This protein binds this small molecule.
Small molecule (SMILES): NCC(=O)O

Binding-site contacts:
Ligand atom C contacts residue HIS62 of chain 2.D at 3.9 Å.
Ligand atom N contacts residue HIS62 of chain 2.D at 3.2 Å (h-bond).
Ligand atom OXT contacts residue GLN63 of chain 2.D at 3.5 Å (h-bond).
Ligand atom C contacts residue TYR64 of chain 2.D at 4.3 Å (hydrophobic).
Ligand atom CA contacts residue TYR64 of chain 2.D at 4.3 Å (hydrophobic).
Ligand atom OXT contacts residue TYR64 of chain 2.D at 3.4 Å (h-bond).
Ligand atom CA contacts residue HIS62 of chain 2.D at 3.7 Å.
Ligand atom O contacts residue HIS62 of chain 2.D at 3.7 Å.
Ligand atom O contacts residue GLN63 of chain 2.D at 3.5 Å (h-bond).
Ligand atom O contacts residue GLY61 of chain 2.D at 4.3 Å.
Ligand atom C contacts residue GLN63 of chain 2.D at 3.9 Å.
Ligand atom OXT contacts residue HIS62 of chain 2.D at 4.0 Å.

Sequence of chain 2.D:
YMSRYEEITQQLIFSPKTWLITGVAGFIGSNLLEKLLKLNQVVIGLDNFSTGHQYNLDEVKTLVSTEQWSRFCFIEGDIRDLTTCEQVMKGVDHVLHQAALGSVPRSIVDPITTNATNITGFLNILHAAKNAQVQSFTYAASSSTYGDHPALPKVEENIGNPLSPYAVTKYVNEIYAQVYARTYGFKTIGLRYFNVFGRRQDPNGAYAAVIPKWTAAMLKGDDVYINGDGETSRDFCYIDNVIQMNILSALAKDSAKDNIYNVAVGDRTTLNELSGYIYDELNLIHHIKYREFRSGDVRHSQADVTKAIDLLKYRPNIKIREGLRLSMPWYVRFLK